Binding-site contacts:
Ligand atom C7 contacts residue ASN522 of chain 1.A at 3.9 Å.
Ligand atom C6 contacts residue ASN188 of chain 1.A at 3.5 Å.
Ligand atom C3 contacts residue ARG186 of chain 1.A at 3.8 Å.
Ligand atom O7 contacts residue ASN522 of chain 1.A at 4.5 Å.
Ligand atom C1 contacts residue ARG186 of chain 1.A at 3.9 Å.
Ligand atom C1 contacts residue ASN522 of chain 1.A at 1.4 Å.
Ligand atom C1 contacts residue ASN188 of chain 1.A at 3.4 Å.
Ligand atom N2 contacts residue ASN522 of chain 1.A at 2.9 Å (h-bond).
Ligand atom N2 contacts residue ARG186 of chain 1.A at 4.1 Å.
Ligand atom C2 contacts residue ARG186 of chain 1.A at 4.3 Å.
Ligand atom C5 contacts residue ASN188 of chain 1.A at 3.4 Å.
Ligand atom O3 contacts residue ARG186 of chain 1.A at 4.3 Å.
Ligand atom O4 contacts residue ARG186 of chain 1.A at 4.0 Å.
Ligand atom C5 contacts residue ASN522 of chain 1.A at 3.7 Å.
Ligand atom C2 contacts residue ASN522 of chain 1.A at 2.5 Å.
Ligand atom O7 contacts residue ASP526 of chain 1.A at 3.5 Å (salt-bridge).
Ligand atom O5 contacts residue ASN522 of chain 1.A at 2.4 Å (h-bond).
Ligand atom C8 contacts residue PHE520 of chain 1.A at 3.6 Å (hydrophobic).
Ligand atom C7 contacts residue PHE520 of chain 1.A at 4.0 Å (hydrophobic).
Ligand atom O5 contacts residue ASN188 of chain 1.A at 2.6 Å (h-bond).
Ligand atom C3 contacts residue ASN522 of chain 1.A at 3.8 Å.
Ligand atom C4 contacts residue ASN522 of chain 1.A at 4.2 Å.
Ligand atom N2 contacts residue PHE520 of chain 1.A at 4.0 Å.

Sequence of chain 1.A:
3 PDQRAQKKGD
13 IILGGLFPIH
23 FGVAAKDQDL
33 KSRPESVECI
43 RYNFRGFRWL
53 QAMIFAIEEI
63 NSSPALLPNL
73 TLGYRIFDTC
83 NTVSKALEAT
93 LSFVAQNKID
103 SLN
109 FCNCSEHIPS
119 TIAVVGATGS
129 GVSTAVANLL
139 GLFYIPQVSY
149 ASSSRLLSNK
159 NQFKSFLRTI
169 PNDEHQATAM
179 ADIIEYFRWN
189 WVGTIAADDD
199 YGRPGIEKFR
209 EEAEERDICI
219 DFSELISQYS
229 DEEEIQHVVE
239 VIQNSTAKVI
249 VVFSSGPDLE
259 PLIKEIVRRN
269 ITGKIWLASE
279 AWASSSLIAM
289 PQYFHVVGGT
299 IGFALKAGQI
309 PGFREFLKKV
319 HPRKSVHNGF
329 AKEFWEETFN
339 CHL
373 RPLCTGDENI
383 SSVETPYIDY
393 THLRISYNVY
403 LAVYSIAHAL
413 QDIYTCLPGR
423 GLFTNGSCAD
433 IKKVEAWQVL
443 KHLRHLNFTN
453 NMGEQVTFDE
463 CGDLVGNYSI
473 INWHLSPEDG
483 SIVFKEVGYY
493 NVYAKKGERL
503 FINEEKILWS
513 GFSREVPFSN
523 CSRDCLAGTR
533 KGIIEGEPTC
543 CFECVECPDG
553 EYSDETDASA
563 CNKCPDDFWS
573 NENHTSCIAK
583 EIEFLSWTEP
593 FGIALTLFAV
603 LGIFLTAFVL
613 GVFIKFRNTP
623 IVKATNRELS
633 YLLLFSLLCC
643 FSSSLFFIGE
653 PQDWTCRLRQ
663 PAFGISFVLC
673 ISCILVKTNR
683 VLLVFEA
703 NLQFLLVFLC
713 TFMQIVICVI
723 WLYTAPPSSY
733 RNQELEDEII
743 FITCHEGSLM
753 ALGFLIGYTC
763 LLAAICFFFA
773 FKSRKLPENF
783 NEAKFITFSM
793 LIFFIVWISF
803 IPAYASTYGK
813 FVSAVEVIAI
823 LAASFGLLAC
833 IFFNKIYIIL

A protein and the small-molecule ligand that binds it are described below.
Small molecule (SMILES): CC(=O)N[C@@H]1[C@@H](O)[C@H](O)[C@@H](CO)O[C@H]1O